Sequence of chain 1.LA:
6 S

The protein below binds the small molecule below.
Small molecule (SMILES): NCCC[C@H](N)CC(=O)NC[C@@H]1NC(=O)[C@H](CO)NC(=O)[C@@H](N)CNC(=O)[C@H]([C@H]2CCNC(N)=N2)NC(=O)/C(=C/NC(N)=O)NC1=O

Sequence of chain 1.G:
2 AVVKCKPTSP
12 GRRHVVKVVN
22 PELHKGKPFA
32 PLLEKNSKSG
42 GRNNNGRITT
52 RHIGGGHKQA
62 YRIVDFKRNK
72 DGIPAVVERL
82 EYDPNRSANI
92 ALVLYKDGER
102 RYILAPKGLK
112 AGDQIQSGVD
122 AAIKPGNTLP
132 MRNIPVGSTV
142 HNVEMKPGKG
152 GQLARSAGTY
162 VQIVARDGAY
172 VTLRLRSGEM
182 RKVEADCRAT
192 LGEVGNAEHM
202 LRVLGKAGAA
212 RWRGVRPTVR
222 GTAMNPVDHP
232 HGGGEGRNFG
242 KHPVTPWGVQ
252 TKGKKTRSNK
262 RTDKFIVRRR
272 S

Binding-site contacts:
Ligand atom CB contacts residue UAL3 of chain 1.LA at 3.5 Å.
Ligand atom CB contacts residue DPP5 of chain 1.LA at 4.1 Å.
Ligand atom O contacts residue UAL3 of chain 1.LA at 3.8 Å.
Ligand atom CB contacts residue DPP5 of chain 1.LA at 4.2 Å.
Ligand atom C contacts residue MYN4 of chain 1.LA at 4.1 Å.
Ligand atom O contacts residue UAL3 of chain 1.LA at 3.2 Å.
Ligand atom O2 contacts residue UAL3 of chain 1.LA at 4.1 Å.
Ligand atom O contacts residue MYN4 of chain 1.LA at 3.1 Å (h-bond).
Ligand atom CA contacts residue UAL3 of chain 1.LA at 3.7 Å.
Ligand atom CA contacts residue MYN4 of chain 1.LA at 4.3 Å.
Ligand atom CB contacts residue UAL3 of chain 1.LA at 3.9 Å.
Ligand atom C contacts residue LYS36 of chain 1.G at 3.8 Å.
Ligand atom CA contacts residue DPP5 of chain 1.LA at 4.0 Å.
Ligand atom CA contacts residue UAL3 of chain 1.LA at 4.5 Å.
Ligand atom O contacts residue UAL3 of chain 1.LA at 4.4 Å.
Ligand atom CG contacts residue DPP5 of chain 1.LA at 3.5 Å.
Ligand atom O2 contacts residue DPP2 of chain 1.LA at 3.6 Å.
Ligand atom C contacts residue UAL3 of chain 1.LA at 3.5 Å.
Ligand atom C contacts residue UAL3 of chain 1.LA at 3.7 Å.
Ligand atom CD contacts residue DPP5 of chain 1.LA at 4.5 Å.
Ligand atom O contacts residue SER6 of chain 1.LA at 4.3 Å.
Ligand atom CA contacts residue UAL3 of chain 1.LA at 4.2 Å.
Ligand atom O contacts residue LYS36 of chain 1.G at 2.7 Å (salt-bridge).
Ligand atom NG contacts residue UAL3 of chain 1.LA at 3.3 Å.
Ligand atom O contacts residue DPP5 of chain 1.LA at 2.6 Å (h-bond).
Ligand atom N contacts residue UAL3 of chain 1.LA at 4.3 Å.
Ligand atom N contacts residue DPP5 of chain 1.LA at 4.2 Å.
Ligand atom C contacts residue DPP5 of chain 1.LA at 3.7 Å.